Binding-site contacts:
Ligand atom N3B contacts residue GLY14 of chain 1.A at 3.0 Å (h-bond).
Ligand atom O1B contacts residue GLY14 of chain 1.A at 3.5 Å (h-bond).
Ligand atom O3' contacts residue ASP31 of chain 1.A at 2.9 Å (salt-bridge).
Ligand atom O2' contacts residue ASP31 of chain 1.A at 3.1 Å (salt-bridge).
Ligand atom O6 contacts residue SER146 of chain 1.A at 3.4 Å.
Ligand atom O2B contacts residue MG1 of chain 1.F at 2.0 Å.
Ligand atom O3G contacts residue PRO35 of chain 1.A at 3.5 Å.
Ligand atom O3G contacts residue TYR33 of chain 1.A at 2.6 Å (h-bond).
Ligand atom O6 contacts residue ALA147 of chain 1.A at 2.9 Å (h-bond).
Ligand atom O1G contacts residue MG1 of chain 1.F at 2.0 Å.
Ligand atom O1G contacts residue THR36 of chain 1.A at 2.9 Å (h-bond).
Ligand atom O2A contacts residue TYR33 of chain 1.A at 3.4 Å.
Ligand atom O6 contacts residue ASN117 of chain 1.A at 3.2 Å (h-bond).
Ligand atom N2 contacts residue ASP120 of chain 1.A at 2.8 Å (salt-bridge).
Ligand atom O1A contacts residue ALA19 of chain 1.A at 2.7 Å (h-bond).
Ligand atom PB contacts residue MG1 of chain 1.F at 3.2 Å.
Ligand atom C8 contacts residue ALA19 of chain 1.A at 3.5 Å (hydrophobic).
Ligand atom C2' contacts residue VAL30 of chain 1.A at 3.5 Å (hydrophobic).
Ligand atom O6 contacts residue ASP120 of chain 1.A at 3.4 Å (salt-bridge).
Ligand atom N3B contacts residue MG1 of chain 1.F at 3.5 Å.
Ligand atom O2' contacts residue VAL30 of chain 1.A at 2.6 Å (h-bond).
Ligand atom O2G contacts residue GLY61 of chain 1.A at 2.8 Å (h-bond).
Ligand atom O1B contacts residue GLY16 of chain 1.A at 3.0 Å (h-bond).
Ligand atom O4' contacts residue LYS118 of chain 1.A at 3.2 Å (salt-bridge).
Ligand atom N1 contacts residue ASP120 of chain 1.A at 2.8 Å (salt-bridge).
Ligand atom O1B contacts residue LYS17 of chain 1.A at 2.9 Å (salt-bridge).
Ligand atom O2B contacts residue SER18 of chain 1.A at 2.9 Å (h-bond).
Ligand atom C6 contacts residue ASP120 of chain 1.A at 3.5 Å.
Ligand atom O3A contacts residue GLY16 of chain 1.A at 3.1 Å (h-bond).
Ligand atom O2G contacts residue LYS17 of chain 1.A at 2.6 Å (salt-bridge).
Ligand atom PG contacts residue MG1 of chain 1.F at 3.2 Å.
Ligand atom O1A contacts residue SER18 of chain 1.A at 3.3 Å (h-bond).
Ligand atom N7 contacts residue ASN117 of chain 1.A at 3.1 Å (h-bond).
Ligand atom N2 contacts residue LEU121 of chain 1.A at 3.3 Å.
Ligand atom O1A contacts residue GLY16 of chain 1.A at 3.3 Å.
Ligand atom O2' contacts residue PHE29 of chain 1.A at 3.3 Å.
Ligand atom O6 contacts residue LYS118 of chain 1.A at 3.3 Å.
Ligand atom O2G contacts residue CYS13 of chain 1.A at 3.5 Å.
Ligand atom C6 contacts residue LYS118 of chain 1.A at 3.5 Å.
Ligand atom O1B contacts residue VAL15 of chain 1.A at 3.3 Å (h-bond).

A protein and the small-molecule ligand that binds it are described below.
Small molecule (SMILES): Nc1nc2c(ncn2[C@@H]2O[C@H](CO[P](=O)(O)O[P](=O)(O)NP(=O)(O)O)[C@@H](O)[C@H]2O)c(=O)[nH]1

Sequence of chain 1.A:
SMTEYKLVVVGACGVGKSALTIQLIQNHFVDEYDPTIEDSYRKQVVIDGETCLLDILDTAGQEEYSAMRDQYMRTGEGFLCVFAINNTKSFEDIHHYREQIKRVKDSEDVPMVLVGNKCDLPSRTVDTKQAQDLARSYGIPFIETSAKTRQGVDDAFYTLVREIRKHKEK